The protein below binds the small molecule below.
Small molecule (SMILES): O=C1N[C@@H](Cc2c[nH]c3ccccc23)C(=O)N[C@H]1Cc1ccc(O)cc1

Binding-site contacts:
Ligand atom OA contacts residue GOL1 of chain 2.J at 4.0 Å.
Ligand atom OHB contacts residue ALA166 of chain 2.A at 3.5 Å.
Ligand atom OA contacts residue VAL82 of chain 2.A at 3.3 Å.
Ligand atom CA contacts residue VAL82 of chain 2.A at 3.7 Å (hydrophobic).
Ligand atom CD3 contacts residue THR228 of chain 2.A at 3.5 Å.
Ligand atom CGB contacts residue PHE167 of chain 2.A at 3.9 Å (hydrophobic).
Ligand atom CE2 contacts residue GLN384 of chain 2.A at 4.0 Å.
Ligand atom CZ2 contacts residue ARG385 of chain 2.A at 3.9 Å.
Ligand atom OHB contacts residue VAL77 of chain 2.A at 3.9 Å.
Ligand atom NA contacts residue VAL81 of chain 2.A at 3.9 Å.
Ligand atom OA contacts residue VAL81 of chain 2.A at 3.9 Å.
Ligand atom CE4 contacts residue PHE167 of chain 2.A at 3.7 Å (hydrophobic).
Ligand atom CAA contacts residue VAL81 of chain 2.A at 3.7 Å (hydrophobic).
Ligand atom OA contacts residue VAL77 of chain 2.A at 3.8 Å.
Ligand atom OHB contacts residue TRP181 of chain 2.A at 3.9 Å.
Ligand atom NE1 contacts residue HEM1 of chain 2.B at 3.7 Å.
Ligand atom CZ3 contacts residue GLN384 of chain 2.A at 3.0 Å.
Ligand atom NB contacts residue VAL81 of chain 2.A at 3.8 Å.
Ligand atom OB contacts residue HEM1 of chain 2.B at 3.4 Å.
Ligand atom CH2 contacts residue PHE167 of chain 2.A at 3.1 Å (hydrophobic).
Ligand atom CD3 contacts residue PHE167 of chain 2.A at 3.8 Å (hydrophobic).
Ligand atom CZB contacts residue PHE167 of chain 2.A at 3.8 Å (hydrophobic).
Ligand atom CZB contacts residue VAL77 of chain 2.A at 3.7 Å (hydrophobic).
Ligand atom CB contacts residue ASN84 of chain 2.A at 3.9 Å.
Ligand atom CH2 contacts residue GLN384 of chain 2.A at 3.4 Å.
Ligand atom NA contacts residue VAL82 of chain 2.A at 3.6 Å.
Ligand atom CBA contacts residue GOL1 of chain 2.J at 3.4 Å.
Ligand atom CD4 contacts residue PHE167 of chain 2.A at 3.6 Å (hydrophobic).
Ligand atom CAA contacts residue VAL82 of chain 2.A at 3.1 Å (hydrophobic).
Ligand atom CD1 contacts residue HEM1 of chain 2.B at 3.5 Å.
Ligand atom NA contacts residue ASN84 of chain 2.A at 4.0 Å.
Ligand atom CZ3 contacts residue PHE167 of chain 2.A at 3.5 Å (hydrophobic).
Ligand atom CE3 contacts residue THR228 of chain 2.A at 3.8 Å.
Ligand atom CE4 contacts residue VAL77 of chain 2.A at 3.4 Å (hydrophobic).
Ligand atom CE4 contacts residue THR76 of chain 2.A at 4.1 Å.
Ligand atom CA contacts residue VAL81 of chain 2.A at 3.6 Å (hydrophobic).
Ligand atom CD4 contacts residue VAL77 of chain 2.A at 3.9 Å (hydrophobic).
Ligand atom OB contacts residue ASN84 of chain 2.A at 3.1 Å (h-bond).
Ligand atom CBA contacts residue VAL82 of chain 2.A at 3.8 Å (hydrophobic).
Ligand atom CE3 contacts residue PHE167 of chain 2.A at 3.8 Å (hydrophobic).

Sequence of chain 2.A:
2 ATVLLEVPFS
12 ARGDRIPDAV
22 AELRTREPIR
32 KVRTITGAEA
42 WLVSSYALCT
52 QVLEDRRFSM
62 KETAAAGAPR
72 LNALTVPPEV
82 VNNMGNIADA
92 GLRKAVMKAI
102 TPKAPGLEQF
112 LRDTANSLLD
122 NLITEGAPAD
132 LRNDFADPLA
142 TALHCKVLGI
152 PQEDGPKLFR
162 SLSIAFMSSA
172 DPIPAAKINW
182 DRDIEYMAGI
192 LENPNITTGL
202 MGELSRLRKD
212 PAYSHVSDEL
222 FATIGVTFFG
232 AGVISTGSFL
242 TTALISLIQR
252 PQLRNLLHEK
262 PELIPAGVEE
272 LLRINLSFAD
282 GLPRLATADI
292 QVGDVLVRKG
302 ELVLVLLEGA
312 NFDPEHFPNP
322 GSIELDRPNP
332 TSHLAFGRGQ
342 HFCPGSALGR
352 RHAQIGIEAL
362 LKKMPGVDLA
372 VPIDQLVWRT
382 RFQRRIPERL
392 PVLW